Sequence of chain 1.B:
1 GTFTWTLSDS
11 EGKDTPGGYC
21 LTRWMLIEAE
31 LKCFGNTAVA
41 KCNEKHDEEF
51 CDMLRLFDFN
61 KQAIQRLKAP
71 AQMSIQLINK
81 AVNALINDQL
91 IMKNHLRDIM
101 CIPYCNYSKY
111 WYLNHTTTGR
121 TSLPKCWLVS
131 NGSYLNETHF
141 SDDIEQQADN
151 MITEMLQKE

The protein below binds the small molecule below.
Small molecule (SMILES): CC(=O)N[C@H]1[C@H](O[C@H]2[C@H](O)[C@@H](NC(C)=O)CO[C@@H]2CO)O[C@H](CO)[C@@H](O[C@@H]2O[C@H](CO[C@H]3O[C@H](CO)[C@@H](O)[C@H](O)[C@@H]3O)[C@@H](O)[C@H](O[C@H]3O[C@H](CO)[C@@H](O)[C@H](O)[C@@H]3O)[C@@H]2O)[C@@H]1O

Sequence of chain 1.A:
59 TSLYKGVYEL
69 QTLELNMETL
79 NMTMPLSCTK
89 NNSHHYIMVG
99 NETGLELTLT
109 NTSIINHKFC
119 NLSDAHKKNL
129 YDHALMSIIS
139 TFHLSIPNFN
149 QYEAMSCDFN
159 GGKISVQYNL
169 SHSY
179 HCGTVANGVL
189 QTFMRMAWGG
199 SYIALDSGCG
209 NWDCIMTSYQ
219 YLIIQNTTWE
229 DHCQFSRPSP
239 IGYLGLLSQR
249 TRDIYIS

Binding-site contacts:
Ligand atom C6 contacts residue SER234 of chain 1.A at 3.8 Å.
Ligand atom N2 contacts residue ASN106 of chain 1.B at 3.0 Å (h-bond).
Ligand atom O2 contacts residue GLN232 of chain 1.A at 3.0 Å (h-bond).
Ligand atom C8 contacts residue SER237 of chain 1.A at 3.8 Å.
Ligand atom O7 contacts residue TYR134 of chain 1.B at 3.6 Å.
Ligand atom O6 contacts residue GLY132 of chain 1.B at 2.8 Å (h-bond).
Ligand atom O7 contacts residue ASN106 of chain 1.B at 3.0 Å (h-bond).
Ligand atom C5 contacts residue TYR134 of chain 1.B at 3.8 Å (hydrophobic).
Ligand atom C1 contacts residue PHE233 of chain 1.A at 4.0 Å (hydrophobic).
Ligand atom C8 contacts residue SER108 of chain 1.B at 4.1 Å.
Ligand atom C2 contacts residue GLN232 of chain 1.A at 3.8 Å.
Ligand atom O6 contacts residue ARG235 of chain 1.A at 3.3 Å (salt-bridge).
Ligand atom C5 contacts residue PHE233 of chain 1.A at 3.5 Å (hydrophobic).
Ligand atom C1 contacts residue SER108 of chain 1.B at 3.8 Å.
Ligand atom C6 contacts residue SER133 of chain 1.B at 3.9 Å.
Ligand atom O5 contacts residue ASN106 of chain 1.B at 2.4 Å (h-bond).
Ligand atom O6 contacts residue SER133 of chain 1.B at 4.1 Å.
Ligand atom O6 contacts residue ASP229 of chain 1.A at 3.5 Å (salt-bridge).
Ligand atom O6 contacts residue TYR200 of chain 1.A at 3.9 Å.
Ligand atom C5 contacts residue ASN106 of chain 1.B at 3.8 Å.
Ligand atom O5 contacts residue PHE233 of chain 1.A at 3.9 Å.
Ligand atom O4 contacts residue GLN232 of chain 1.A at 3.7 Å.
Ligand atom C7 contacts residue ASN106 of chain 1.B at 3.2 Å.
Ligand atom C8 contacts residue ASN106 of chain 1.B at 3.1 Å.
Ligand atom C3 contacts residue TYR134 of chain 1.B at 3.8 Å (hydrophobic).
Ligand atom N2 contacts residue SER108 of chain 1.B at 3.5 Å.
Ligand atom C8 contacts residue MET75 of chain 1.A at 3.6 Å (hydrophobic).
Ligand atom C1 contacts residue ASN106 of chain 1.B at 1.5 Å.
Ligand atom O7 contacts residue GLY197 of chain 1.A at 3.9 Å.
Ligand atom C6 contacts residue CYS231 of chain 1.A at 3.2 Å (hydrophobic).
Ligand atom O5 contacts residue VAL129 of chain 1.B at 3.7 Å.
Ligand atom O4 contacts residue TYR134 of chain 1.B at 3.9 Å.
Ligand atom C6 contacts residue GLY132 of chain 1.B at 3.6 Å.
Ligand atom C3 contacts residue ASN106 of chain 1.B at 3.9 Å.
Ligand atom C6 contacts residue ASP229 of chain 1.A at 3.4 Å.
Ligand atom C2 contacts residue ASN106 of chain 1.B at 2.5 Å.
Ligand atom O6 contacts residue CYS231 of chain 1.A at 3.1 Å (h-bond).
Ligand atom C8 contacts residue SER133 of chain 1.B at 3.3 Å.
Ligand atom O3 contacts residue ARG235 of chain 1.A at 3.7 Å.
Ligand atom C5 contacts residue CYS231 of chain 1.A at 3.8 Å (hydrophobic).